Binding-site contacts:
Ligand atom O6 contacts residue NAG1 of chain 1.S at 3.9 Å.
Ligand atom O7 contacts residue ASN77 of chain 1.A at 3.9 Å.
Ligand atom O3 contacts residue NAG1 of chain 1.S at 2.5 Å (h-bond).
Ligand atom C2 contacts residue ASN77 of chain 1.A at 2.5 Å.
Ligand atom C7 contacts residue ASN77 of chain 1.A at 3.7 Å.
Ligand atom C4 contacts residue NAG1 of chain 1.S at 1.4 Å.
Ligand atom N2 contacts residue ASN77 of chain 1.A at 3.0 Å (h-bond).
Ligand atom C3 contacts residue ASN77 of chain 1.A at 3.8 Å.
Ligand atom C5 contacts residue NAG1 of chain 1.S at 2.5 Å.
Ligand atom O5 contacts residue NAG1 of chain 1.S at 3.7 Å.
Ligand atom C4 contacts residue ASN77 of chain 1.A at 4.2 Å.
Ligand atom C3 contacts residue NAG1 of chain 1.S at 2.2 Å.
Ligand atom C1 contacts residue ASN77 of chain 1.A at 1.4 Å.
Ligand atom C6 contacts residue NAG1 of chain 1.S at 3.2 Å.
Ligand atom O5 contacts residue ASN77 of chain 1.A at 2.3 Å (h-bond).
Ligand atom C5 contacts residue ASN77 of chain 1.A at 3.6 Å.
Ligand atom C2 contacts residue NAG1 of chain 1.S at 3.6 Å.
Ligand atom C1 contacts residue NAG1 of chain 1.S at 4.2 Å.

This small molecule binds to this protein.
Small molecule (SMILES): CC(=O)N[C@@H]1[C@@H](O)[C@H](O)[C@@H](CO)O[C@H]1O

Sequence of chain 1.A:
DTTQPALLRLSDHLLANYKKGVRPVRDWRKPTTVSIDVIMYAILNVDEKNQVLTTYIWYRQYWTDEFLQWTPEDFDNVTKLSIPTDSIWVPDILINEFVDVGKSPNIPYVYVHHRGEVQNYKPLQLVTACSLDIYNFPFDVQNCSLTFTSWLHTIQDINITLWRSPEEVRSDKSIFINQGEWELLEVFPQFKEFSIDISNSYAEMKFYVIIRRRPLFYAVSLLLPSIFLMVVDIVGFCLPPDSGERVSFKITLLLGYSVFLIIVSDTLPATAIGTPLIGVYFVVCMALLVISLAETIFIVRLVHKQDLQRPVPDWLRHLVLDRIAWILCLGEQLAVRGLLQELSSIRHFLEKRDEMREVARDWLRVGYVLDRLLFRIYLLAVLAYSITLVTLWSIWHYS